Sequence of chain 1.B:
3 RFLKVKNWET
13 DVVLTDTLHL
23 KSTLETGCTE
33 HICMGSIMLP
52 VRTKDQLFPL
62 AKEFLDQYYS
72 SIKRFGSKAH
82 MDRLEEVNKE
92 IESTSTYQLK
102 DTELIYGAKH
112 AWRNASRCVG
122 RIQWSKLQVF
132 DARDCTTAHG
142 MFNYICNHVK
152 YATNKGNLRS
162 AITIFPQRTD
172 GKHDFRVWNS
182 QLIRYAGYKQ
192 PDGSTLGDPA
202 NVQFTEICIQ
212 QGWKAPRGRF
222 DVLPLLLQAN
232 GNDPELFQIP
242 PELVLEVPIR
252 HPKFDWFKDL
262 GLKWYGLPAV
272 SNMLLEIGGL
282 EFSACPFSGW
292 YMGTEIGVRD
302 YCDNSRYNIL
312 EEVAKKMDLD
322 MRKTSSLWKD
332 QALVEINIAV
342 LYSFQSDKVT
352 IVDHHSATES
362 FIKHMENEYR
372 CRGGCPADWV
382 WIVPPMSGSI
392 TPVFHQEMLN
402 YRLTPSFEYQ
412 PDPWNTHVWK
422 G

Binding-site contacts:
Ligand atom N02 contacts residue TRP291 of chain 1.B at 2.7 Å (h-bond).
Ligand atom C04 contacts residue HEM1 of chain 1.H at 3.9 Å.
Ligand atom C02 contacts residue HEM1 of chain 1.H at 3.6 Å.
Ligand atom N02 contacts residue MET293 of chain 1.B at 4.0 Å.
Ligand atom C08 contacts residue GLU296 of chain 1.B at 3.3 Å.
Ligand atom C15 contacts residue HEM1 of chain 1.H at 3.7 Å.
Ligand atom C07 contacts residue PRO269 of chain 1.B at 4.0 Å (hydrophobic).
Ligand atom N01 contacts residue GLU296 of chain 1.B at 2.7 Å (salt-bridge).
Ligand atom C14 contacts residue HEM1 of chain 1.H at 3.0 Å.
Ligand atom C08 contacts residue HEM1 of chain 1.H at 3.5 Å.
Ligand atom C03 contacts residue HEM1 of chain 1.H at 3.3 Å.
Ligand atom C27 contacts residue ARG307 of chain 1.B at 3.8 Å.
Ligand atom N02 contacts residue GLU296 of chain 1.B at 2.6 Å (salt-bridge).
Ligand atom C06 contacts residue GLU296 of chain 1.B at 3.4 Å.
Ligand atom C13 contacts residue VAL271 of chain 1.B at 3.6 Å (hydrophobic).
Ligand atom N02 contacts residue HEM1 of chain 1.H at 3.3 Å.
Ligand atom C09 contacts residue HEM1 of chain 1.H at 3.5 Å.
Ligand atom C07 contacts residue GLY290 of chain 1.B at 3.7 Å.
Ligand atom C12 contacts residue VAL271 of chain 1.B at 3.4 Å (hydrophobic).
Ligand atom C16 contacts residue HEM1 of chain 1.H at 3.6 Å.
Ligand atom N01 contacts residue HEM1 of chain 1.H at 3.9 Å.
Ligand atom N02 contacts residue TYR292 of chain 1.B at 3.8 Å.
Ligand atom N11 contacts residue HEM1 of chain 1.H at 2.9 Å (h-bond).
Ligand atom C27 contacts residue ALA201 of chain 1.B at 3.9 Å (hydrophobic).
Ligand atom C13 contacts residue HEM1 of chain 1.H at 3.5 Å.
Ligand atom C07 contacts residue HEM1 of chain 1.H at 3.5 Å.
Ligand atom C09 contacts residue VAL271 of chain 1.B at 3.6 Å (hydrophobic).
Ligand atom C12 contacts residue HEM1 of chain 1.H at 3.1 Å.
Ligand atom C02 contacts residue TRP291 of chain 1.B at 3.8 Å (hydrophobic).
Ligand atom C02 contacts residue GLU296 of chain 1.B at 3.4 Å.
Ligand atom C03 contacts residue PRO269 of chain 1.B at 3.9 Å (hydrophobic).
Ligand atom C02 contacts residue PRO269 of chain 1.B at 4.0 Å (hydrophobic).
Ligand atom C07 contacts residue PHE288 of chain 1.B at 3.7 Å (hydrophobic).
Ligand atom C03 contacts residue TRP291 of chain 1.B at 4.0 Å (hydrophobic).
Ligand atom C05 contacts residue VAL271 of chain 1.B at 3.6 Å (hydrophobic).
Ligand atom C27 contacts residue ARG185 of chain 1.B at 3.7 Å.
Ligand atom C25 contacts residue ARG185 of chain 1.B at 3.2 Å.
Ligand atom C25 contacts residue ARG307 of chain 1.B at 3.9 Å.
Ligand atom C24 contacts residue ARG185 of chain 1.B at 3.7 Å.
Ligand atom C26 contacts residue GLN182 of chain 1.B at 3.6 Å.

The small molecule below binds the protein below.
Small molecule (SMILES): CNCc1ccc(-c2cncc(CCc3cc(C)cc(N)n3)c2)cc1